Sequence of chain 1.A:
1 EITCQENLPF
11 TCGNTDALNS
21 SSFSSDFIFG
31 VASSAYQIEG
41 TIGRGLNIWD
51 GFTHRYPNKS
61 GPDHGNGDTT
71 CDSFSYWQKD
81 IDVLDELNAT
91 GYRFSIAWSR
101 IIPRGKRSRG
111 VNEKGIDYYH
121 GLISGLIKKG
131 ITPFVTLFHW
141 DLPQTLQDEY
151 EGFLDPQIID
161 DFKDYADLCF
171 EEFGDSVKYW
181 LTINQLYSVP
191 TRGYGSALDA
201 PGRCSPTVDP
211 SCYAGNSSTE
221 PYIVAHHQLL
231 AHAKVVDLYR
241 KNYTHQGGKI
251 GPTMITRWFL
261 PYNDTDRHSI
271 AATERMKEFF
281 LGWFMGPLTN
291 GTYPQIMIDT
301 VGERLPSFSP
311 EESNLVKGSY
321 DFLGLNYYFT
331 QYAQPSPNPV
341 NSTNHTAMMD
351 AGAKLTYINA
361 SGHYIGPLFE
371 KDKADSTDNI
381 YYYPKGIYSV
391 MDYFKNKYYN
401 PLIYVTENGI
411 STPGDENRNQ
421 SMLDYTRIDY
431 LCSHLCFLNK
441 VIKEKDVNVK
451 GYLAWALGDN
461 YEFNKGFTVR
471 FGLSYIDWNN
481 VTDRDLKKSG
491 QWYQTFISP

Binding-site contacts:
Ligand atom C1 contacts residue THR219 of chain 1.A at 3.9 Å.
Ligand atom C1 contacts residue ASN216 of chain 1.A at 1.6 Å.
Ligand atom C8 contacts residue GLU303 of chain 1.A at 3.6 Å.
Ligand atom C6 contacts residue THR219 of chain 1.A at 3.9 Å.
Ligand atom C8 contacts residue SER205 of chain 1.A at 3.6 Å.
Ligand atom C7 contacts residue SER205 of chain 1.A at 4.3 Å.
Ligand atom C5 contacts residue ASN216 of chain 1.A at 3.7 Å.
Ligand atom C7 contacts residue ASN216 of chain 1.A at 3.3 Å.
Ligand atom C8 contacts residue THR343 of chain 1.A at 3.9 Å.
Ligand atom O5 contacts residue ASN216 of chain 1.A at 2.4 Å (h-bond).
Ligand atom C8 contacts residue ASN216 of chain 1.A at 4.5 Å.
Ligand atom C2 contacts residue ASN216 of chain 1.A at 2.5 Å.
Ligand atom C5 contacts residue THR219 of chain 1.A at 3.7 Å.
Ligand atom C8 contacts residue ARG304 of chain 1.A at 4.0 Å.
Ligand atom O5 contacts residue THR219 of chain 1.A at 3.5 Å.
Ligand atom C3 contacts residue ASN216 of chain 1.A at 3.9 Å.
Ligand atom O7 contacts residue ASN216 of chain 1.A at 3.5 Å (h-bond).
Ligand atom C8 contacts residue PRO206 of chain 1.A at 4.4 Å (hydrophobic).
Ligand atom C4 contacts residue ASN216 of chain 1.A at 4.2 Å.
Ligand atom N2 contacts residue ASN216 of chain 1.A at 2.9 Å (h-bond).
Ligand atom O7 contacts residue ARG304 of chain 1.A at 4.5 Å.

This protein binds this small molecule.
Small molecule (SMILES): CC(=O)N[C@H]1[C@H](O[C@H]2[C@H](O)[C@@H](NC(C)=O)CO[C@@H]2CO)O[C@H](CO)[C@@H](O)[C@@H]1O